Sequence of chain 1.C:
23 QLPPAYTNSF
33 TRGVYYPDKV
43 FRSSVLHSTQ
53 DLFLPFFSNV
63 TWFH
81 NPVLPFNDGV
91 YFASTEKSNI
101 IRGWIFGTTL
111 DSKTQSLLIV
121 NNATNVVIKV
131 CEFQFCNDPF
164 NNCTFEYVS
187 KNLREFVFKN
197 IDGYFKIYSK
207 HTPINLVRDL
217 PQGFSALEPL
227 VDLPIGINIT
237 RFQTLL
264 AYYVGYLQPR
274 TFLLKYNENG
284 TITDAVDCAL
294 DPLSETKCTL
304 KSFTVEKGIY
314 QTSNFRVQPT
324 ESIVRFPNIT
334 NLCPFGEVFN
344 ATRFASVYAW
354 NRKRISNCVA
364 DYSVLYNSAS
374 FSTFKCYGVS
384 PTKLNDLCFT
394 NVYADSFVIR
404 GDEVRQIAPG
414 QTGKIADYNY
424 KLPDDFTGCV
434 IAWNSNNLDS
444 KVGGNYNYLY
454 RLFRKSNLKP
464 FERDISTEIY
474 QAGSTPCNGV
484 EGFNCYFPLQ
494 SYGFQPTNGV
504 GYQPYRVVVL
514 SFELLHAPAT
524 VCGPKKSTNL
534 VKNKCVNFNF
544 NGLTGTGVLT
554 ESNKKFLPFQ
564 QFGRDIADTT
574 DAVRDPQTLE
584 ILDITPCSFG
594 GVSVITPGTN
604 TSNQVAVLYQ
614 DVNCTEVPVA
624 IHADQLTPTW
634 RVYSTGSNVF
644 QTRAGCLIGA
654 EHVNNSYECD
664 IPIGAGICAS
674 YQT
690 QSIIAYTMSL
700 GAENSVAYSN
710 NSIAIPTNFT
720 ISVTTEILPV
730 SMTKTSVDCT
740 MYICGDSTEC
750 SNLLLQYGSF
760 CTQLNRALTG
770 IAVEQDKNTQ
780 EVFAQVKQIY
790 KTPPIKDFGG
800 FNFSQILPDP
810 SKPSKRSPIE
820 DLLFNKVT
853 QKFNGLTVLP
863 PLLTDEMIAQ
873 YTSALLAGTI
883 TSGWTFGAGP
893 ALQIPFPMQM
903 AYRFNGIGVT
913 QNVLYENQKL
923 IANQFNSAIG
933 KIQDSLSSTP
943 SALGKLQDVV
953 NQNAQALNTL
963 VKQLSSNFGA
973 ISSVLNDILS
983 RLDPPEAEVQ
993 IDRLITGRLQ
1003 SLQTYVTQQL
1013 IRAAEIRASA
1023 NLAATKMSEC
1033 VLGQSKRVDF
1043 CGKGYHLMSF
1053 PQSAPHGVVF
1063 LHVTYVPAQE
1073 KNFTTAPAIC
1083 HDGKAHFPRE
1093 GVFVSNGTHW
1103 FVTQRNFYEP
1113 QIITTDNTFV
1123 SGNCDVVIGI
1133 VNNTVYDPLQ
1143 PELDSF

The protein below binds the small molecule below.
Small molecule (SMILES): CC(=O)N[C@H]1[C@H](O[C@H]2[C@H](O)[C@@H](NC(C)=O)CO[C@@H]2CO)O[C@H](CO)[C@@H](O)[C@@H]1O

Binding-site contacts:
Ligand atom N2 contacts residue ASN717 of chain 1.C at 2.9 Å (h-bond).
Ligand atom C5 contacts residue LEU922 of chain 1.C at 4.4 Å (hydrophobic).
Ligand atom C1 contacts residue ASN717 of chain 1.C at 1.4 Å.
Ligand atom C7 contacts residue ASN717 of chain 1.C at 3.9 Å.
Ligand atom O6 contacts residue GLN926 of chain 1.C at 3.2 Å (h-bond).
Ligand atom O5 contacts residue GLN1071 of chain 1.C at 4.2 Å.
Ligand atom C6 contacts residue GLN926 of chain 1.C at 4.3 Å.
Ligand atom C1 contacts residue GLN1071 of chain 1.C at 4.2 Å.
Ligand atom C2 contacts residue ASN717 of chain 1.C at 2.4 Å.
Ligand atom O7 contacts residue ASN717 of chain 1.C at 4.4 Å.
Ligand atom C8 contacts residue LEU922 of chain 1.C at 3.7 Å (hydrophobic).
Ligand atom O7 contacts residue LEU922 of chain 1.C at 3.9 Å.
Ligand atom C4 contacts residue ASN717 of chain 1.C at 4.2 Å.
Ligand atom O5 contacts residue ASN717 of chain 1.C at 2.3 Å (h-bond).
Ligand atom C3 contacts residue ASN717 of chain 1.C at 3.8 Å.
Ligand atom C5 contacts residue ASN717 of chain 1.C at 3.6 Å.
Ligand atom C7 contacts residue LEU922 of chain 1.C at 3.9 Å (hydrophobic).